Binding-site contacts:
Ligand atom N contacts residue PHE122 of chain 1.A at 3.8 Å.
Ligand atom C7 contacts residue NAP1 of chain 1.I at 3.5 Å.
Ligand atom C7 contacts residue VAL227 of chain 1.A at 4.0 Å (hydrophobic).
Ligand atom C contacts residue TYR183 of chain 1.A at 3.3 Å (hydrophobic).
Ligand atom C12 contacts residue TYR183 of chain 1.A at 3.3 Å (hydrophobic).
Ligand atom C6 contacts residue NAP1 of chain 1.I at 3.8 Å.
Ligand atom C contacts residue NAP1 of chain 1.I at 3.3 Å.
Ligand atom F contacts residue NAP1 of chain 1.I at 3.4 Å.
Ligand atom C9 contacts residue NAP1 of chain 1.I at 3.3 Å.
Ligand atom F1 contacts residue PHE230 of chain 1.A at 3.2 Å.
Ligand atom F1 contacts residue ALA224 of chain 1.A at 3.1 Å.
Ligand atom F1 contacts residue VAL227 of chain 1.A at 4.0 Å.
Ligand atom C10 contacts residue NAP1 of chain 1.I at 3.4 Å.
Ligand atom F contacts residue SER223 of chain 1.A at 3.3 Å.
Ligand atom C3 contacts residue VAL227 of chain 1.A at 3.8 Å (hydrophobic).
Ligand atom C5 contacts residue MET186 of chain 1.A at 3.8 Å (hydrophobic).
Ligand atom C6 contacts residue SER223 of chain 1.A at 3.5 Å.
Ligand atom C11 contacts residue TYR173 of chain 1.A at 3.6 Å (hydrophobic).
Ligand atom C7 contacts residue ALA224 of chain 1.A at 3.9 Å (hydrophobic).
Ligand atom F1 contacts residue NAP1 of chain 1.I at 3.1 Å.
Ligand atom C10 contacts residue TYR173 of chain 1.A at 3.7 Å (hydrophobic).
Ligand atom O contacts residue TYR183 of chain 1.A at 2.5 Å (h-bond).
Ligand atom C8 contacts residue VAL227 of chain 1.A at 3.9 Å (hydrophobic).
Ligand atom C2 contacts residue SER223 of chain 1.A at 3.7 Å.
Ligand atom C12 contacts residue TYR173 of chain 1.A at 3.9 Å (hydrophobic).
Ligand atom C12 contacts residue NAP1 of chain 1.I at 3.4 Å.
Ligand atom O1 contacts residue SER223 of chain 1.A at 3.7 Å.
Ligand atom C5 contacts residue ALA123 of chain 1.A at 3.9 Å (hydrophobic).
Ligand atom C1 contacts residue NAP1 of chain 1.I at 3.3 Å.
Ligand atom N contacts residue ALA121 of chain 1.A at 3.8 Å.
Ligand atom C4 contacts residue MET186 of chain 1.A at 4.0 Å (hydrophobic).
Ligand atom O contacts residue LYS190 of chain 1.A at 3.7 Å.
Ligand atom F contacts residue ALA121 of chain 1.A at 3.5 Å.
Ligand atom C8 contacts residue NAP1 of chain 1.I at 3.1 Å.
Ligand atom O contacts residue NAP1 of chain 1.I at 2.5 Å (h-bond).
Ligand atom C4 contacts residue LEU128 of chain 1.A at 3.6 Å (hydrophobic).
Ligand atom O1 contacts residue NAP1 of chain 1.I at 3.1 Å (h-bond).
Ligand atom C6 contacts residue ALA121 of chain 1.A at 3.9 Å (hydrophobic).
Ligand atom C2 contacts residue NAP1 of chain 1.I at 3.6 Å.
Ligand atom C5 contacts residue LEU128 of chain 1.A at 3.9 Å (hydrophobic).

This small molecule binds to this protein.
Small molecule (SMILES): CCc1cc(O)c(Oc2cccnc2F)cc1F

Sequence of chain 1.A:
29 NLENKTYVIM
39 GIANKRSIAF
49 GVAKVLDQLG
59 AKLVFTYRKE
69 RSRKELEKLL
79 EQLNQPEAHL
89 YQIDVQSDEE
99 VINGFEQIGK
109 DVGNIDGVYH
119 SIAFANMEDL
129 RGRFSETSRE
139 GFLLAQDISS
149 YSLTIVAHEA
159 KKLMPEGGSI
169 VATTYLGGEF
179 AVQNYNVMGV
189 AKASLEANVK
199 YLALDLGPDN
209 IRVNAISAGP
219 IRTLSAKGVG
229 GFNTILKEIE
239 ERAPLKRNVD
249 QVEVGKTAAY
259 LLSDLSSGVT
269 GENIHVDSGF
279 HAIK